Sequence of chain 1.A:
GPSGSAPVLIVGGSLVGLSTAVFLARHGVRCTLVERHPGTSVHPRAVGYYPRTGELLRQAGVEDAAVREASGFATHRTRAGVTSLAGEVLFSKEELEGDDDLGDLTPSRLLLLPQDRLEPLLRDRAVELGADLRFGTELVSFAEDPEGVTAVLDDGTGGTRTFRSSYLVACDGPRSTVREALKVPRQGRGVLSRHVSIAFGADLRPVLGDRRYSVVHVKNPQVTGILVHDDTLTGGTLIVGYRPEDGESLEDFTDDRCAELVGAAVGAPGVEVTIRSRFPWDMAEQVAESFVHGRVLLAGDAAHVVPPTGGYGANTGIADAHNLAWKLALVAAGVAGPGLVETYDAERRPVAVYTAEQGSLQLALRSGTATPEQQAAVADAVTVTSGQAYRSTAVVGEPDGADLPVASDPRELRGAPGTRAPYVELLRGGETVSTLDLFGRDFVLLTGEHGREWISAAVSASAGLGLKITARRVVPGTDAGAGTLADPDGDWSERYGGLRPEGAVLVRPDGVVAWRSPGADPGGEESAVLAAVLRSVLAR

Binding-site contacts:
Ligand atom OD1 contacts residue ARG284 of chain 1.A at 2.9 Å (salt-bridge).
Ligand atom CD contacts residue VAL50 of chain 1.A at 3.7 Å (hydrophobic).
Ligand atom CA contacts residue ARG284 of chain 1.A at 4.3 Å.
Ligand atom N contacts residue ARG284 of chain 1.A at 3.5 Å (salt-bridge).
Ligand atom N contacts residue VAL50 of chain 1.A at 4.1 Å.
Ligand atom CG contacts residue ARG284 of chain 1.A at 3.6 Å.
Ligand atom CD contacts residue ARG284 of chain 1.A at 3.2 Å.

The protein below binds the small molecule below.
Small molecule (SMILES): O=C(O)[C@@H]1C[C@@H](O)CN1